Binding-site contacts:
Ligand atom N2 contacts residue ASN1134 of chain 1.B at 2.9 Å (h-bond).
Ligand atom C1 contacts residue ASN1134 of chain 1.B at 1.4 Å.
Ligand atom C7 contacts residue ASN1134 of chain 1.B at 3.8 Å.
Ligand atom O5 contacts residue ASN1134 of chain 1.B at 2.4 Å (h-bond).
Ligand atom O7 contacts residue ASN1134 of chain 1.B at 4.3 Å.
Ligand atom C3 contacts residue ASN1134 of chain 1.B at 3.8 Å.
Ligand atom C4 contacts residue ASN1134 of chain 1.B at 4.2 Å.
Ligand atom O6 contacts residue ILE1132 of chain 1.B at 4.0 Å.
Ligand atom O6 contacts residue ASN1134 of chain 1.B at 4.2 Å.
Ligand atom C2 contacts residue ASN1134 of chain 1.B at 2.5 Å.
Ligand atom C5 contacts residue ASN1134 of chain 1.B at 3.7 Å.

A small-molecule ligand and the protein it binds are described below.
Small molecule (SMILES): CC(=O)N[C@@H]1[C@@H](O)[C@H](O)[C@@H](CO)O[C@H]1O

Sequence of chain 1.B:
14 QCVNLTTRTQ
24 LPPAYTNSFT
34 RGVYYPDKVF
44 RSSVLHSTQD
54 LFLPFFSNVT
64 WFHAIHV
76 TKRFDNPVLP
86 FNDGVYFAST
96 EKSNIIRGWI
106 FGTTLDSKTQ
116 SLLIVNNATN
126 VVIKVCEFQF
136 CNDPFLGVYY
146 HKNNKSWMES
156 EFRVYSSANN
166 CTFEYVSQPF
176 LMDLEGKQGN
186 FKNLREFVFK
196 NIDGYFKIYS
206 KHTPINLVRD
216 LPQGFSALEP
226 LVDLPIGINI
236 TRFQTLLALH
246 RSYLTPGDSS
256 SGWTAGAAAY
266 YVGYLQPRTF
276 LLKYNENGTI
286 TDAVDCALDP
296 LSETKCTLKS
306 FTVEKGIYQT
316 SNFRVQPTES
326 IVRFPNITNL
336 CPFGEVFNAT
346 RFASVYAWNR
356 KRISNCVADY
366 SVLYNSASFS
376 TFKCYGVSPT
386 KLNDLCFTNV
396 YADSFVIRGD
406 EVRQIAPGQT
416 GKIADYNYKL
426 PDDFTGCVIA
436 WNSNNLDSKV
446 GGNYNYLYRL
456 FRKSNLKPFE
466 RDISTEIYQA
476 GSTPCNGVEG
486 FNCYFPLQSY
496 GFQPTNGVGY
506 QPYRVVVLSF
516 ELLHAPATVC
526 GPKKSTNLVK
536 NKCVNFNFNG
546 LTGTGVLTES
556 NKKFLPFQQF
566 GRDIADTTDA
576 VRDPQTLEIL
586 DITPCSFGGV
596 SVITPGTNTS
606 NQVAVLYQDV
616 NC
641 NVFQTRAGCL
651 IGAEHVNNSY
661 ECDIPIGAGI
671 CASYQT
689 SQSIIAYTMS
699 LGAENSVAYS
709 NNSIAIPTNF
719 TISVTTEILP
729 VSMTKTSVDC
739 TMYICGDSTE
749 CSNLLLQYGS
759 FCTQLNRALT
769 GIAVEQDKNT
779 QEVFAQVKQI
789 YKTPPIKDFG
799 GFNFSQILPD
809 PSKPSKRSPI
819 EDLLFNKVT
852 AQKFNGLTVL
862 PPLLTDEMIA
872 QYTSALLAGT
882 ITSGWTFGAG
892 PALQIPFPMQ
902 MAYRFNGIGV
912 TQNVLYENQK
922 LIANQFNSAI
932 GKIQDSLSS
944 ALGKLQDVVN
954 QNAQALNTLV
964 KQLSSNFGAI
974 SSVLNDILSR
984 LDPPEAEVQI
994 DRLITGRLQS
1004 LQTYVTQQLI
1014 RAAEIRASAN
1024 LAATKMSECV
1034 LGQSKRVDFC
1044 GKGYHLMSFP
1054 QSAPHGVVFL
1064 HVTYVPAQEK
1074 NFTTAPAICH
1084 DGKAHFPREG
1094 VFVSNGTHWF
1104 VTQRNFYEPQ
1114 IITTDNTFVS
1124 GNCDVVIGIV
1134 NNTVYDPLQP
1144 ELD